Sequence of chain 1.B:
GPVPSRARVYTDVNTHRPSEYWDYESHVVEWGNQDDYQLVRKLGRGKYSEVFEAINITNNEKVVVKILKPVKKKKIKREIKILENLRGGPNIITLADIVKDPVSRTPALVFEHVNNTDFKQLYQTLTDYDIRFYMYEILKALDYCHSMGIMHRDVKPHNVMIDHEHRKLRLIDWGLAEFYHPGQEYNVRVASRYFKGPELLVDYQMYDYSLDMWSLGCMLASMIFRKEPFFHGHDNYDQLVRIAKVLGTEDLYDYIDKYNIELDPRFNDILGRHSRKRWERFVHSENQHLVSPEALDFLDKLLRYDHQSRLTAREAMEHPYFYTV

This small molecule binds to this protein.
Small molecule (SMILES): Clc1cc(CNCCc2nc3ccccc3[nH]2)ccc1-c1ccccc1

Binding-site contacts:
Ligand atom C4 contacts residue ASN141 of chain 1.B at 3.3 Å.
Ligand atom C1 contacts residue PRO182 of chain 1.B at 3.4 Å (hydrophobic).
Ligand atom C4 contacts residue PRO182 of chain 1.B at 3.8 Å (hydrophobic).
Ligand atom CL contacts residue PRO182 of chain 1.B at 3.7 Å.
Ligand atom C19 contacts residue ILE156 of chain 1.B at 3.9 Å (hydrophobic).
Ligand atom C17 contacts residue LEU151 of chain 1.B at 3.4 Å (hydrophobic).
Ligand atom C3 contacts residue ASN141 of chain 1.B at 3.9 Å.
Ligand atom C13 contacts residue LEU147 of chain 1.B at 3.6 Å (hydrophobic).
Ligand atom C7 contacts residue HIS183 of chain 1.B at 3.7 Å.
Ligand atom C16 contacts residue ILE187 of chain 1.B at 3.8 Å (hydrophobic).
Ligand atom C8 contacts residue MET186 of chain 1.B at 3.6 Å (hydrophobic).
Ligand atom C6 contacts residue HIS183 of chain 1.B at 3.4 Å.
Ligand atom N contacts residue VAL185 of chain 1.B at 2.8 Å (h-bond).
Ligand atom C21 contacts residue ILE187 of chain 1.B at 3.7 Å (hydrophobic).
Ligand atom C1 contacts residue VAL185 of chain 1.B at 3.4 Å (hydrophobic).
Ligand atom C5 contacts residue HIS183 of chain 1.B at 3.6 Å.
Ligand atom N contacts residue PRO182 of chain 1.B at 3.0 Å (h-bond).
Ligand atom N2 contacts residue ASN141 of chain 1.B at 3.0 Å (h-bond).
Ligand atom C14 contacts residue LEU147 of chain 1.B at 3.7 Å (hydrophobic).
Ligand atom C6 contacts residue ASN141 of chain 1.B at 3.8 Å.
Ligand atom C8 contacts residue ILE197 of chain 1.B at 3.9 Å (hydrophobic).
Ligand atom C4 contacts residue VAL185 of chain 1.B at 3.1 Å (hydrophobic).
Ligand atom CL contacts residue VAL185 of chain 1.B at 3.5 Å.
Ligand atom CL contacts residue MET244 of chain 1.B at 2.8 Å.
Ligand atom C11 contacts residue MET186 of chain 1.B at 3.7 Å (hydrophobic).
Ligand atom C17 contacts residue MET248 of chain 1.B at 3.9 Å (hydrophobic).
Ligand atom N1 contacts residue HIS183 of chain 1.B at 2.6 Å (h-bond).
Ligand atom C2 contacts residue VAL185 of chain 1.B at 3.8 Å (hydrophobic).
Ligand atom C14 contacts residue ILE187 of chain 1.B at 3.8 Å (hydrophobic).
Ligand atom C9 contacts residue MET186 of chain 1.B at 3.6 Å (hydrophobic).
Ligand atom C12 contacts residue MET186 of chain 1.B at 3.7 Å (hydrophobic).
Ligand atom C15 contacts residue ILE187 of chain 1.B at 3.6 Å (hydrophobic).
Ligand atom C contacts residue ILE187 of chain 1.B at 3.8 Å (hydrophobic).
Ligand atom C5 contacts residue PRO182 of chain 1.B at 3.8 Å (hydrophobic).
Ligand atom C7 contacts residue MET186 of chain 1.B at 3.7 Å (hydrophobic).
Ligand atom C18 contacts residue LEU151 of chain 1.B at 3.4 Å (hydrophobic).
Ligand atom C19 contacts residue TYR159 of chain 1.B at 3.5 Å (hydrophobic).
Ligand atom C3 contacts residue VAL185 of chain 1.B at 3.5 Å (hydrophobic).
Ligand atom C10 contacts residue MET186 of chain 1.B at 3.7 Å (hydrophobic).
Ligand atom C20 contacts residue TYR159 of chain 1.B at 3.4 Å (hydrophobic).